A protein and the small-molecule ligand that binds it are described below.
Small molecule (SMILES): CCCC(=O)OC[C@H](COP(=O)(O)O[C@H]1[C@H](O)[C@@H](O)[C@H](OP(=O)(O)O)[C@@H](OP(=O)(O)O)[C@H]1O)OC(=O)CCC

Sequence of chain 1.A:
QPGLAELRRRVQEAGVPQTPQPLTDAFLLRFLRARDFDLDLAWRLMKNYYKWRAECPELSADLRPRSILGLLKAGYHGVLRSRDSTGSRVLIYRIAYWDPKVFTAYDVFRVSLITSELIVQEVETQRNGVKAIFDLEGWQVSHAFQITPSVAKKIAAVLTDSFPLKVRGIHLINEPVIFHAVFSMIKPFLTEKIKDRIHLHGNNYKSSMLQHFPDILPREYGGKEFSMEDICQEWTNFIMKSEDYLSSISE

Binding-site contacts:
Ligand atom C5 contacts residue ARG209 of chain 1.A at 4.0 Å.
Ligand atom O11 contacts residue LYS205 of chain 1.A at 2.8 Å (salt-bridge).
Ligand atom OP4 contacts residue ARG209 of chain 1.A at 2.9 Å (salt-bridge).
Ligand atom OP6 contacts residue LYS178 of chain 1.A at 4.0 Å.
Ligand atom OP3 contacts residue LEU171 of chain 1.A at 3.4 Å (h-bond).
Ligand atom C0C contacts residue LEU171 of chain 1.A at 3.3 Å (hydrophobic).
Ligand atom C0I contacts residue LEU171 of chain 1.A at 3.9 Å (hydrophobic).
Ligand atom O0H contacts residue ILE206 of chain 1.A at 3.5 Å.
Ligand atom P1 contacts residue LEU171 of chain 1.A at 4.0 Å.
Ligand atom C0N contacts residue LEU202 of chain 1.A at 3.5 Å (hydrophobic).
Ligand atom O2 contacts residue LYS205 of chain 1.A at 3.8 Å.
Ligand atom O0F contacts residue LEU202 of chain 1.A at 3.8 Å.
Ligand atom C0C contacts residue THR172 of chain 1.A at 3.7 Å.
Ligand atom OP5 contacts residue ARG180 of chain 1.A at 3.0 Å (salt-bridge).
Ligand atom C0G contacts residue LEU171 of chain 1.A at 3.5 Å (hydrophobic).
Ligand atom OP6 contacts residue ARG209 of chain 1.A at 2.8 Å (salt-bridge).
Ligand atom C0L contacts residue THR172 of chain 1.A at 3.9 Å.
Ligand atom O0M contacts residue THR172 of chain 1.A at 3.9 Å.
Ligand atom C0J contacts residue LEU171 of chain 1.A at 4.0 Å (hydrophobic).
Ligand atom O5 contacts residue ARG209 of chain 1.A at 3.5 Å (salt-bridge).
Ligand atom O5 contacts residue VAL179 of chain 1.A at 3.1 Å (h-bond).
Ligand atom O3 contacts residue LYS205 of chain 1.A at 3.0 Å (salt-bridge).
Ligand atom OP1 contacts residue LEU171 of chain 1.A at 3.1 Å (h-bond).
Ligand atom C4 contacts residue ARG209 of chain 1.A at 3.6 Å.
Ligand atom OP5 contacts residue LYS178 of chain 1.A at 2.9 Å (salt-bridge).
Ligand atom OP3 contacts residue ASP173 of chain 1.A at 3.3 Å (salt-bridge).
Ligand atom P4 contacts residue ARG209 of chain 1.A at 3.7 Å.
Ligand atom P4 contacts residue ARG180 of chain 1.A at 3.5 Å.
Ligand atom O5 contacts residue LYS178 of chain 1.A at 3.1 Å.
Ligand atom OP4 contacts residue LYS205 of chain 1.A at 2.9 Å (salt-bridge).
Ligand atom C0B contacts residue LEU171 of chain 1.A at 3.5 Å (hydrophobic).
Ligand atom C0L contacts residue LEU202 of chain 1.A at 4.0 Å (hydrophobic).
Ligand atom C0L contacts residue PHE201 of chain 1.A at 3.8 Å (hydrophobic).
Ligand atom OP6 contacts residue ARG180 of chain 1.A at 3.1 Å (salt-bridge).
Ligand atom O6 contacts residue VAL179 of chain 1.A at 3.5 Å (h-bond).
Ligand atom C0E contacts residue THR172 of chain 1.A at 2.8 Å.
Ligand atom O1 contacts residue ILE206 of chain 1.A at 3.6 Å.
Ligand atom O0M contacts residue PHE201 of chain 1.A at 3.7 Å.
Ligand atom OP3 contacts residue ARG47 of chain 1.A at 4.0 Å.
Ligand atom P3 contacts residue LYS205 of chain 1.A at 3.5 Å.